Sequence of chain 1.A:
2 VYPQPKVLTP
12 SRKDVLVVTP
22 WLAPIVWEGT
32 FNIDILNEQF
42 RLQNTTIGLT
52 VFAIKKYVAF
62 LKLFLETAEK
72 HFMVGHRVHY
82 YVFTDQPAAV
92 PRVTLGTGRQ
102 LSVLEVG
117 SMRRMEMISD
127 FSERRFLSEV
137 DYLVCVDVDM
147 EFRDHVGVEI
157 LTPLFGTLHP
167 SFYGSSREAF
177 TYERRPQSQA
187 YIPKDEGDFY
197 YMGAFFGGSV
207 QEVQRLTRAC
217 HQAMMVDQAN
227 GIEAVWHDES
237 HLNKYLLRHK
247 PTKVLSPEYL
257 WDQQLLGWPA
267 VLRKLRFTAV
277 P

Binding-site contacts:
Ligand atom C2' contacts residue SER167 of chain 1.A at 3.6 Å.
Ligand atom C5 contacts residue HIS165 of chain 1.A at 3.8 Å.
Ligand atom C4 contacts residue ASP258 of chain 1.A at 3.3 Å.
Ligand atom C6 contacts residue SER167 of chain 1.A at 3.9 Å.
Ligand atom O5 contacts residue PHE168 of chain 1.A at 3.8 Å.
Ligand atom C5 contacts residue GLU235 of chain 1.A at 3.9 Å.
Ligand atom O4 contacts residue GLU235 of chain 1.A at 2.8 Å (salt-bridge).
Ligand atom C6 contacts residue PRO166 of chain 1.A at 3.8 Å (hydrophobic).
Ligand atom C3 contacts residue GAL1 of chain 1.F at 3.7 Å.
Ligand atom C1 contacts residue UDP1 of chain 1.E at 3.6 Å.
Ligand atom O6 contacts residue TRP232 of chain 1.A at 3.4 Å (h-bond).
Ligand atom O3 contacts residue ASP258 of chain 1.A at 4.0 Å.
Ligand atom O1 contacts residue HIS165 of chain 1.A at 3.4 Å (h-bond).
Ligand atom C4 contacts residue HIS165 of chain 1.A at 3.8 Å.
Ligand atom C1 contacts residue HIS165 of chain 1.A at 3.7 Å.
Ligand atom O5 contacts residue HIS165 of chain 1.A at 3.1 Å.
Ligand atom C6 contacts residue THR177 of chain 1.A at 3.3 Å.
Ligand atom C4 contacts residue GLU235 of chain 1.A at 3.4 Å.
Ligand atom O4 contacts residue HIS165 of chain 1.A at 2.8 Å.
Ligand atom C4' contacts residue LEU261 of chain 1.A at 4.0 Å (hydrophobic).
Ligand atom O6 contacts residue PHE168 of chain 1.A at 3.5 Å.
Ligand atom C3 contacts residue TRP232 of chain 1.A at 3.8 Å (hydrophobic).
Ligand atom C4 contacts residue TRP232 of chain 1.A at 3.6 Å (hydrophobic).
Ligand atom O1 contacts residue SER167 of chain 1.A at 3.6 Å.
Ligand atom C2 contacts residue HIS165 of chain 1.A at 3.7 Å.
Ligand atom C6 contacts residue TYR196 of chain 1.A at 3.6 Å (hydrophobic).
Ligand atom O5 contacts residue MET198 of chain 1.A at 3.3 Å.
Ligand atom C6 contacts residue TRP232 of chain 1.A at 3.6 Å (hydrophobic).
Ligand atom C6 contacts residue GLU235 of chain 1.A at 3.3 Å.
Ligand atom C6 contacts residue PHE168 of chain 1.A at 3.9 Å (hydrophobic).
Ligand atom O4 contacts residue ASP258 of chain 1.A at 2.7 Å (salt-bridge).
Ligand atom C3 contacts residue UDP1 of chain 1.E at 3.5 Å.
Ligand atom C6 contacts residue HIS165 of chain 1.A at 4.0 Å.
Ligand atom C1' contacts residue SER167 of chain 1.A at 3.5 Å.
Ligand atom O6 contacts residue THR177 of chain 1.A at 2.7 Å (h-bond).
Ligand atom O4 contacts residue GAL1 of chain 1.F at 3.9 Å.
Ligand atom C4 contacts residue GAL1 of chain 1.F at 3.9 Å.
Ligand atom C5 contacts residue TRP232 of chain 1.A at 3.7 Å (hydrophobic).
Ligand atom C1 contacts residue MET198 of chain 1.A at 4.0 Å (hydrophobic).
Ligand atom O4 contacts residue MET198 of chain 1.A at 3.9 Å.

The small molecule below binds the protein below.
Small molecule (SMILES): CCCCCCO[C@@H]1O[C@H](CO)[C@H](O)C[C@H]1O[C@@H]1O[C@@H](C)[C@@H](O)[C@@H](O)[C@@H]1O